Binding-site contacts:
Ligand atom N8 contacts residue GLU343 of chain 1.A at 4.0 Å.
Ligand atom C25 contacts residue PHE331 of chain 1.A at 3.8 Å (hydrophobic).
Ligand atom C4 contacts residue ASN320 of chain 1.A at 3.2 Å.
Ligand atom C3 contacts residue HIS346 of chain 1.A at 3.3 Å.
Ligand atom C16 contacts residue LEU342 of chain 1.A at 3.5 Å (hydrophobic).
Ligand atom C23 contacts residue MET319 of chain 1.A at 3.5 Å (hydrophobic).
Ligand atom N7 contacts residue ASN320 of chain 1.A at 2.8 Å (h-bond).
Ligand atom C23 contacts residue TYR325 of chain 1.A at 3.5 Å (hydrophobic).
Ligand atom C9 contacts residue HIS346 of chain 1.A at 3.9 Å.
Ligand atom O13 contacts residue TYR325 of chain 1.A at 3.6 Å.
Ligand atom C17 contacts residue TYR325 of chain 1.A at 3.8 Å (hydrophobic).
Ligand atom C23 contacts residue PHE331 of chain 1.A at 3.6 Å (hydrophobic).
Ligand atom C17 contacts residue ASN320 of chain 1.A at 3.5 Å.
Ligand atom C10 contacts residue TYR325 of chain 1.A at 3.6 Å (hydrophobic).
Ligand atom C20 contacts residue MET319 of chain 1.A at 3.6 Å (hydrophobic).
Ligand atom C9 contacts residue TYR325 of chain 1.A at 3.3 Å (hydrophobic).
Ligand atom C24 contacts residue PHE331 of chain 1.A at 3.4 Å (hydrophobic).
Ligand atom C4 contacts residue HIS346 of chain 1.A at 3.5 Å.
Ligand atom C12 contacts residue LEU342 of chain 1.A at 3.7 Å (hydrophobic).
Ligand atom C20 contacts residue TYR325 of chain 1.A at 3.7 Å (hydrophobic).
Ligand atom C26 contacts residue LYS339 of chain 1.A at 3.5 Å.
Ligand atom N7 contacts residue HIS346 of chain 1.A at 3.6 Å.
Ligand atom C1 contacts residue TYR325 of chain 1.A at 4.0 Å (hydrophobic).
Ligand atom C4 contacts residue TYR325 of chain 1.A at 3.5 Å (hydrophobic).
Ligand atom C16 contacts residue ASN320 of chain 1.A at 3.5 Å.
Ligand atom C15 contacts residue ASN320 of chain 1.A at 3.9 Å.
Ligand atom N6 contacts residue HIS346 of chain 1.A at 3.5 Å.
Ligand atom C11 contacts residue HIS346 of chain 1.A at 3.6 Å.
Ligand atom C1 contacts residue HIS346 of chain 1.A at 3.5 Å.
Ligand atom C26 contacts residue GLU343 of chain 1.A at 3.6 Å.
Ligand atom C20 contacts residue ASN320 of chain 1.A at 3.4 Å.
Ligand atom C5 contacts residue HIS346 of chain 1.A at 3.7 Å.
Ligand atom C22 contacts residue GLU343 of chain 1.A at 4.0 Å.
Ligand atom C12 contacts residue ASN320 of chain 1.A at 3.5 Å.
Ligand atom C1 contacts residue ASN320 of chain 1.A at 3.9 Å.
Ligand atom C27 contacts residue LYS339 of chain 1.A at 3.7 Å.
Ligand atom N8 contacts residue HIS346 of chain 1.A at 3.3 Å.
Ligand atom C3 contacts residue ASN320 of chain 1.A at 3.7 Å.
Ligand atom C2 contacts residue HIS346 of chain 1.A at 3.5 Å.
Ligand atom C22 contacts residue LEU342 of chain 1.A at 3.6 Å (hydrophobic).

The protein below binds the small molecule below.
Small molecule (SMILES): COc1cc2ncnc(N[C@H](C)c3cccc4ccccc34)c2cc1OC

Sequence of chain 1.A:
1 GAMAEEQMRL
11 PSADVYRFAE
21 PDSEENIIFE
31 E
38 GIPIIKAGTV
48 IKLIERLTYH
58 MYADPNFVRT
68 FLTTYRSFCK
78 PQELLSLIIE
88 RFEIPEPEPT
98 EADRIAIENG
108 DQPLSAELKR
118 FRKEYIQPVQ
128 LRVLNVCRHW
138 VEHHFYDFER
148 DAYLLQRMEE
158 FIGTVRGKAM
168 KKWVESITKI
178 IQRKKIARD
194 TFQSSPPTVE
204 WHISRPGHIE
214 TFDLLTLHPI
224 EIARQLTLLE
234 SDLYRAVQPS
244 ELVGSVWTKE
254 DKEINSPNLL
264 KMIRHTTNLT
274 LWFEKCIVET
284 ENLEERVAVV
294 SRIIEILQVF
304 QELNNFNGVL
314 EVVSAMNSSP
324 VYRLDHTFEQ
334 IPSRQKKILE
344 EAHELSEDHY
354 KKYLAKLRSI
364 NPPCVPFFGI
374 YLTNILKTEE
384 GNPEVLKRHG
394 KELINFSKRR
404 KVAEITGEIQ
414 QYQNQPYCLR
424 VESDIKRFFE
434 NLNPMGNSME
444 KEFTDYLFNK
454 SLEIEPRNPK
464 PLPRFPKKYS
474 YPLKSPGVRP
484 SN